Binding-site contacts:
Ligand atom C5 contacts residue SO41 of chain 5.E at 3.9 Å.
Ligand atom C9 contacts residue LEU102 of chain 5.A at 3.7 Å (hydrophobic).
Ligand atom C2 contacts residue MET74 of chain 5.A at 3.9 Å (hydrophobic).
Ligand atom C12 contacts residue MET74 of chain 5.A at 3.9 Å (hydrophobic).
Ligand atom C11 contacts residue GLU134 of chain 10.A at 3.5 Å.
Ligand atom C4 contacts residue ARG88 of chain 5.A at 3.9 Å.
Ligand atom C10 contacts residue LEU131 of chain 10.A at 4.1 Å (hydrophobic).
Ligand atom N1 contacts residue MET74 of chain 5.A at 2.9 Å (h-bond).
Ligand atom C3 contacts residue ALA37 of chain 5.A at 3.5 Å (hydrophobic).
Ligand atom C11 contacts residue LEU102 of chain 5.A at 4.1 Å (hydrophobic).
Ligand atom C3 contacts residue SO41 of chain 5.E at 4.1 Å.
Ligand atom N contacts residue GLU134 of chain 10.A at 3.8 Å.
Ligand atom C6 contacts residue MET74 of chain 5.A at 3.7 Å (hydrophobic).
Ligand atom C1 contacts residue MET74 of chain 5.A at 3.8 Å (hydrophobic).
Ligand atom C8 contacts residue MET74 of chain 5.A at 3.9 Å (hydrophobic).
Ligand atom C7 contacts residue ASP72 of chain 5.A at 3.9 Å.
Ligand atom C contacts residue HIS138 of chain 10.A at 4.1 Å.
Ligand atom C5 contacts residue TYR98 of chain 5.A at 3.8 Å (hydrophobic).
Ligand atom N1 contacts residue ASP72 of chain 5.A at 4.0 Å.
Ligand atom C4 contacts residue SO41 of chain 5.E at 3.5 Å.
Ligand atom C12 contacts residue GLU134 of chain 10.A at 4.1 Å.
Ligand atom C2 contacts residue ALA37 of chain 5.A at 3.4 Å (hydrophobic).
Ligand atom C7 contacts residue HIS138 of chain 10.A at 3.7 Å.
Ligand atom C8 contacts residue LEU73 of chain 5.A at 4.1 Å (hydrophobic).
Ligand atom C5 contacts residue MET74 of chain 5.A at 3.6 Å (hydrophobic).
Ligand atom N1 contacts residue LEU73 of chain 5.A at 3.6 Å.
Ligand atom N contacts residue MET74 of chain 5.A at 4.0 Å.
Ligand atom C2 contacts residue SER39 of chain 5.A at 4.0 Å.
Ligand atom C9 contacts residue VAL135 of chain 10.A at 3.8 Å (hydrophobic).
Ligand atom C10 contacts residue GLU134 of chain 10.A at 4.0 Å.
Ligand atom C7 contacts residue MET74 of chain 5.A at 3.7 Å (hydrophobic).
Ligand atom C11 contacts residue TYR98 of chain 5.A at 4.1 Å (hydrophobic).
Ligand atom C3 contacts residue MET74 of chain 5.A at 3.8 Å (hydrophobic).
Ligand atom C contacts residue SO41 of chain 5.G at 3.7 Å.
Ligand atom N2 contacts residue LEU73 of chain 5.A at 3.6 Å.
Ligand atom C4 contacts residue MET74 of chain 5.A at 3.7 Å (hydrophobic).
Ligand atom C10 contacts residue LEU102 of chain 5.A at 3.5 Å (hydrophobic).
Ligand atom C contacts residue GLU134 of chain 10.A at 3.4 Å.
Ligand atom C6 contacts residue TYR98 of chain 5.A at 3.7 Å (hydrophobic).
Ligand atom N contacts residue HIS138 of chain 10.A at 3.9 Å.

Sequence of chain 5.A:
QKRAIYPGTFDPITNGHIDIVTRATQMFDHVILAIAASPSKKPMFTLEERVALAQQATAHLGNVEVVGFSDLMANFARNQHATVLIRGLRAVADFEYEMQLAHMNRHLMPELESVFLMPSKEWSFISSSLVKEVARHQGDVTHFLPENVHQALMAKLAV

Sequence of chain 10.A:
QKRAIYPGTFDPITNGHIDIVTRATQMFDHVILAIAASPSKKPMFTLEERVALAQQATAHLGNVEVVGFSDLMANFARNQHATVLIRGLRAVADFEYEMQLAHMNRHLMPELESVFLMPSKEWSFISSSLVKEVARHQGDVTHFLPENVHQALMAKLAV

The protein below binds the small molecule below.
Small molecule (SMILES): c1ccc(Cn2cnc3ncccc32)cc1